This protein binds this small molecule.
Small molecule (SMILES): N#C[Fe]([Ni])(C#N)C=O

Sequence of chain 8.B:
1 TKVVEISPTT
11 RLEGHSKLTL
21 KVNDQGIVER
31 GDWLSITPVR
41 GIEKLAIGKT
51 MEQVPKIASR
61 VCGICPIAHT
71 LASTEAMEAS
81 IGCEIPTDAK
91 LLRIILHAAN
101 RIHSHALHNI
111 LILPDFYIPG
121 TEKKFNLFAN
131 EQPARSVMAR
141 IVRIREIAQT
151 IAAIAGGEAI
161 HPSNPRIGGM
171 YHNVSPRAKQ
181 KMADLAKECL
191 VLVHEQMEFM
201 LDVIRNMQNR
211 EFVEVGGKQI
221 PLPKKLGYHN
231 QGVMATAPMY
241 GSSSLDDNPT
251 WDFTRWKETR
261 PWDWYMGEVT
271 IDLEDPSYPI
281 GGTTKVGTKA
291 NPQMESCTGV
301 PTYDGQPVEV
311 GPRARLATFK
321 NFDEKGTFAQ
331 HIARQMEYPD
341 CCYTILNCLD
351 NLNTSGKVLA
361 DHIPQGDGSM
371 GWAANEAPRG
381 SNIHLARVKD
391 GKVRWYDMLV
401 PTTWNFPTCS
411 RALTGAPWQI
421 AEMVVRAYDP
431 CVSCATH

Binding-site contacts:
Ligand atom O3 contacts residue ALA68 of chain 8.B at 3.6 Å.
Ligand atom N2 contacts residue THR402 of chain 8.B at 2.8 Å (h-bond).
Ligand atom C2 contacts residue CYS431 of chain 8.B at 3.7 Å (hydrophobic).
Ligand atom C3 contacts residue ALA68 of chain 8.B at 4.1 Å (hydrophobic).
Ligand atom NI contacts residue CYS62 of chain 8.B at 2.3 Å.
Ligand atom NI contacts residue CYS431 of chain 8.B at 2.4 Å.
Ligand atom N1 contacts residue ALA377 of chain 8.B at 3.4 Å.
Ligand atom N2 contacts residue VAL400 of chain 8.B at 3.9 Å.
Ligand atom FE contacts residue CYS65 of chain 8.B at 2.4 Å.
Ligand atom C1 contacts residue ARG379 of chain 8.B at 3.5 Å.
Ligand atom O3 contacts residue HIS69 of chain 8.B at 3.5 Å.
Ligand atom C2 contacts residue VAL400 of chain 8.B at 3.8 Å (hydrophobic).
Ligand atom C2 contacts residue PRO401 of chain 8.B at 3.5 Å (hydrophobic).
Ligand atom N1 contacts residue CYS65 of chain 8.B at 3.5 Å.
Ligand atom N2 contacts residue CYS434 of chain 8.B at 3.4 Å.
Ligand atom C3 contacts residue HIS69 of chain 8.B at 3.5 Å.
Ligand atom C3 contacts residue VAL400 of chain 8.B at 3.6 Å (hydrophobic).
Ligand atom N1 contacts residue ARG379 of chain 8.B at 3.0 Å (salt-bridge).
Ligand atom C2 contacts residue CYS434 of chain 8.B at 3.1 Å (hydrophobic).
Ligand atom N1 contacts residue PRO378 of chain 8.B at 3.2 Å.
Ligand atom NI contacts residue CYS434 of chain 8.B at 2.6 Å.
Ligand atom C3 contacts residue PRO401 of chain 8.B at 3.5 Å (hydrophobic).
Ligand atom O3 contacts residue ASN382 of chain 8.B at 3.1 Å.
Ligand atom O3 contacts residue PRO401 of chain 8.B at 3.4 Å.
Ligand atom O3 contacts residue ALA377 of chain 8.B at 3.4 Å.
Ligand atom O3 contacts residue CYS65 of chain 8.B at 3.9 Å.
Ligand atom C2 contacts residue THR402 of chain 8.B at 3.8 Å.
Ligand atom C1 contacts residue PRO378 of chain 8.B at 4.1 Å (hydrophobic).
Ligand atom N2 contacts residue ARG379 of chain 8.B at 3.9 Å.
Ligand atom C1 contacts residue ALA377 of chain 8.B at 3.7 Å (hydrophobic).
Ligand atom C3 contacts residue CYS65 of chain 8.B at 3.1 Å (hydrophobic).
Ligand atom C2 contacts residue ARG379 of chain 8.B at 3.8 Å.
Ligand atom N2 contacts residue CYS431 of chain 8.B at 3.8 Å.
Ligand atom C1 contacts residue CYS65 of chain 8.B at 3.1 Å (hydrophobic).
Ligand atom N2 contacts residue PRO401 of chain 8.B at 3.3 Å.
Ligand atom NI contacts residue CYS65 of chain 8.B at 2.5 Å.
Ligand atom O3 contacts residue VAL400 of chain 8.B at 3.6 Å.
Ligand atom C3 contacts residue CYS434 of chain 8.B at 3.3 Å (hydrophobic).
Ligand atom FE contacts residue CYS434 of chain 8.B at 2.5 Å.
Ligand atom C3 contacts residue ALA377 of chain 8.B at 3.7 Å (hydrophobic).